Binding-site contacts:
Ligand atom C05 contacts residue PRO87 of chain 1.A at 3.6 Å (hydrophobic).
Ligand atom C09 contacts residue ILE135 of chain 1.A at 3.8 Å (hydrophobic).
Ligand atom C03 contacts residue LEU140 of chain 1.A at 3.9 Å (hydrophobic).
Ligand atom C09 contacts residue SER134 of chain 1.A at 3.7 Å.
Ligand atom C11 contacts residue TYR138 of chain 1.A at 3.4 Å (hydrophobic).
Ligand atom N10 contacts residue TYR138 of chain 1.A at 2.9 Å (h-bond).
Ligand atom O02 contacts residue PRO87 of chain 1.A at 3.9 Å.
Ligand atom C01 contacts residue LEU140 of chain 1.A at 3.8 Å (hydrophobic).
Ligand atom C06 contacts residue PRO87 of chain 1.A at 3.9 Å (hydrophobic).
Ligand atom O04 contacts residue TYR113 of chain 1.A at 4.1 Å.
Ligand atom C07 contacts residue VAL133 of chain 1.A at 3.7 Å (hydrophobic).
Ligand atom C06 contacts residue ALA146 of chain 1.A at 3.8 Å (hydrophobic).
Ligand atom C06 contacts residue PRO85 of chain 1.A at 3.7 Å (hydrophobic).
Ligand atom O02 contacts residue GLY143 of chain 1.A at 3.6 Å.
Ligand atom N10 contacts residue GLY136 of chain 1.A at 2.9 Å (h-bond).
Ligand atom C07 contacts residue ALA146 of chain 1.A at 3.6 Å (hydrophobic).
Ligand atom N10 contacts residue SER134 of chain 1.A at 3.2 Å (h-bond).
Ligand atom C05 contacts residue THR86 of chain 1.A at 3.9 Å.
Ligand atom C11 contacts residue PRO87 of chain 1.A at 3.8 Å (hydrophobic).
Ligand atom C07 contacts residue SER134 of chain 1.A at 3.9 Å.
Ligand atom N08 contacts residue ILE135 of chain 1.A at 2.9 Å (h-bond).
Ligand atom C09 contacts residue PRO87 of chain 1.A at 3.9 Å (hydrophobic).
Ligand atom C01 contacts residue GLY111 of chain 1.A at 3.6 Å.
Ligand atom O04 contacts residue VAL139 of chain 1.A at 3.9 Å.
Ligand atom C07 contacts residue ILE135 of chain 1.A at 3.7 Å (hydrophobic).
Ligand atom N10 contacts residue ILE135 of chain 1.A at 3.8 Å.
Ligand atom C07 contacts residue THR86 of chain 1.A at 3.5 Å.
Ligand atom O02 contacts residue GLY142 of chain 1.A at 3.5 Å (h-bond).
Ligand atom O04 contacts residue LEU140 of chain 1.A at 2.9 Å (h-bond).
Ligand atom C06 contacts residue THR86 of chain 1.A at 3.4 Å.
Ligand atom N08 contacts residue SER134 of chain 1.A at 3.4 Å.
Ligand atom O04 contacts residue PRO87 of chain 1.A at 3.6 Å.
Ligand atom C01 contacts residue TYR113 of chain 1.A at 3.5 Å (hydrophobic).
Ligand atom N08 contacts residue THR86 of chain 1.A at 4.0 Å.
Ligand atom C01 contacts residue GLY142 of chain 1.A at 3.3 Å.
Ligand atom C09 contacts residue TYR138 of chain 1.A at 3.6 Å (hydrophobic).
Ligand atom C01 contacts residue GLY143 of chain 1.A at 3.5 Å.
Ligand atom C07 contacts residue PRO85 of chain 1.A at 3.9 Å (hydrophobic).
Ligand atom C03 contacts residue PRO87 of chain 1.A at 3.5 Å (hydrophobic).
Ligand atom C01 contacts residue ARG112 of chain 1.A at 4.1 Å.

Sequence of chain 1.A:
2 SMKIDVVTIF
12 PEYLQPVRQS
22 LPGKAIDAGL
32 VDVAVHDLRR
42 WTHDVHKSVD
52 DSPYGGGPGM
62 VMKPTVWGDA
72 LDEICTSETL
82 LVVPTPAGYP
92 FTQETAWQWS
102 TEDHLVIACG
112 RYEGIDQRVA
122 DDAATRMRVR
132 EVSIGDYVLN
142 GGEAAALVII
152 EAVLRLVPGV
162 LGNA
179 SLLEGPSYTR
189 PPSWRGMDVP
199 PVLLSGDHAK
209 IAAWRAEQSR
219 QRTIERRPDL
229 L

This protein binds this small molecule.
Small molecule (SMILES): COC(=O)c1ccnc(N)c1